Binding-site contacts:
Ligand atom N1 contacts residue ARG425 of chain 44.A at 3.6 Å (salt-bridge).
Ligand atom O3' contacts residue ARG28 of chain 43.C at 3.5 Å (salt-bridge).
Ligand atom C5' contacts residue TYR31 of chain 43.C at 2.9 Å (hydrophobic).
Ligand atom OP2 contacts residue ARG425 of chain 44.A at 3.8 Å.
Ligand atom C4 contacts residue ARG425 of chain 44.A at 3.6 Å.
Ligand atom O3' contacts residue ARG425 of chain 44.A at 3.8 Å.
Ligand atom OP2 contacts residue DC1 of chain 43.H at 2.0 Å.
Ligand atom N1 contacts residue GLU208 of chain 43.A at 1.5 Å (salt-bridge).
Ligand atom C5 contacts residue GLU208 of chain 43.A at 3.4 Å.
Ligand atom C5' contacts residue ARG28 of chain 43.C at 3.1 Å.
Ligand atom N3 contacts residue ARG425 of chain 44.A at 3.1 Å (salt-bridge).
Ligand atom O4' contacts residue PHE212 of chain 43.A at 3.4 Å.
Ligand atom O4' contacts residue ARG425 of chain 44.A at 3.7 Å.
Ligand atom C4 contacts residue GLU208 of chain 43.A at 3.4 Å.
Ligand atom OP2 contacts residue THR423 of chain 44.A at 2.9 Å.
Ligand atom C2 contacts residue ARG425 of chain 44.A at 3.1 Å.
Ligand atom O5' contacts residue DC1 of chain 43.H at 2.6 Å.
Ligand atom C6 contacts residue GLU208 of chain 43.A at 2.6 Å.
Ligand atom C1' contacts residue PHE212 of chain 43.A at 3.5 Å (hydrophobic).
Ligand atom C1' contacts residue ALA27 of chain 43.C at 3.8 Å (hydrophobic).
Ligand atom P contacts residue ARG425 of chain 44.A at 3.5 Å.
Ligand atom N3 contacts residue GLU208 of chain 43.A at 2.7 Å (salt-bridge).
Ligand atom O5' contacts residue TYR31 of chain 43.C at 3.4 Å (h-bond).
Ligand atom N3 contacts residue PHE212 of chain 43.A at 2.9 Å.
Ligand atom C5' contacts residue DC1 of chain 43.H at 2.3 Å.
Ligand atom C2 contacts residue PHE212 of chain 43.A at 3.8 Å (hydrophobic).
Ligand atom OP1 contacts residue GLY34 of chain 43.C at 3.8 Å.
Ligand atom C3' contacts residue DC1 of chain 43.E at 2.9 Å.
Ligand atom O3' contacts residue THR423 of chain 44.A at 3.8 Å.
Ligand atom C1' contacts residue DC1 of chain 43.E at 3.6 Å.
Ligand atom O5' contacts residue ARG28 of chain 43.C at 3.4 Å.
Ligand atom C2 contacts residue GLU208 of chain 43.A at 1.6 Å.
Ligand atom C4' contacts residue DC1 of chain 43.H at 2.8 Å.
Ligand atom O3' contacts residue DC1 of chain 43.E at 3.3 Å.
Ligand atom C2' contacts residue DC1 of chain 43.E at 2.2 Å.
Ligand atom OP2 contacts residue ASP426 of chain 44.A at 2.8 Å (salt-bridge).
Ligand atom N6 contacts residue GLU208 of chain 43.A at 3.4 Å (salt-bridge).
Ligand atom OP1 contacts residue ARG28 of chain 43.C at 3.2 Å (salt-bridge).
Ligand atom O5' contacts residue ARG425 of chain 44.A at 2.8 Å.
Ligand atom P contacts residue DC1 of chain 43.H at 2.5 Å.

Sequence of chain 44.A:
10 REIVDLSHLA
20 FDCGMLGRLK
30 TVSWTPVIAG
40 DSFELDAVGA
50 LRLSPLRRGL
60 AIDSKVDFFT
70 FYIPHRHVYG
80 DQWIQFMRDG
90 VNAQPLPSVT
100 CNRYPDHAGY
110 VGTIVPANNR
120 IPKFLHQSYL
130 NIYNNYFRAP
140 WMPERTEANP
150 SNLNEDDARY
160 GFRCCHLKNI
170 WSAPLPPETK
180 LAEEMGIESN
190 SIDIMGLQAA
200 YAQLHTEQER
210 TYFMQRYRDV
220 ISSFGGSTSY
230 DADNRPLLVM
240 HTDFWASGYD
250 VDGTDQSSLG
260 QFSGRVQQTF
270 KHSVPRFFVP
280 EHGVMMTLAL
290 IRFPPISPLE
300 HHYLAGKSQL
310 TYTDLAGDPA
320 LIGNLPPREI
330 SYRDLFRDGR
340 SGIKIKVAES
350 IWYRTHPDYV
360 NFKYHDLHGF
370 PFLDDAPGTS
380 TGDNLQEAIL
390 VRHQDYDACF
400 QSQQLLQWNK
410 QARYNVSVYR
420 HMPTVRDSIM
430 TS

Sequence of chain 43.A:
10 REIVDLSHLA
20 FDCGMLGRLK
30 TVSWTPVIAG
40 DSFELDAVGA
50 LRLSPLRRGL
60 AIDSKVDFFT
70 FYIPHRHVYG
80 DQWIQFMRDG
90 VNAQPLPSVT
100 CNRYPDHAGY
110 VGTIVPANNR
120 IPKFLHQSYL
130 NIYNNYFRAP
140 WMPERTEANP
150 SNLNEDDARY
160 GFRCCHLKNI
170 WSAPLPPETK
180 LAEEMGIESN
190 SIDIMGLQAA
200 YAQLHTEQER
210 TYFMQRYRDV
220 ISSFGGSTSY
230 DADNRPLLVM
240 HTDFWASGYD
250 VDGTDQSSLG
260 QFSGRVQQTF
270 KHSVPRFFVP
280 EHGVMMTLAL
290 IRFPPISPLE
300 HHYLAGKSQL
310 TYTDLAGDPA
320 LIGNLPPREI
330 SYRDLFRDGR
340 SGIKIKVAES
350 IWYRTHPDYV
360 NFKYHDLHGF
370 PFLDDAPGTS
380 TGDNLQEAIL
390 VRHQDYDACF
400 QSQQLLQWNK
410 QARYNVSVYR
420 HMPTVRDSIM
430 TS

Sequence of chain 43.C:
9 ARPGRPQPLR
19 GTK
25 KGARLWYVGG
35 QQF

This protein binds this small molecule.
Small molecule (SMILES): Nc1ncnc2c1N1CN2[C@H]2C[C@]3(OP3(O)(O)OC[C@H]3OCC[C@@H]3O[P](=O)(O)OC[C@H]3O[C@@H]1C[C@@H]3O)[C@@H](CO[P](=O)(O)O[C@H]1CCO[C@@H]1COP(=O)=O)O2